This small molecule binds to this protein.
Small molecule (SMILES): CC(C)C[C@H](N)C(=O)O

Sequence of chain 1.B:
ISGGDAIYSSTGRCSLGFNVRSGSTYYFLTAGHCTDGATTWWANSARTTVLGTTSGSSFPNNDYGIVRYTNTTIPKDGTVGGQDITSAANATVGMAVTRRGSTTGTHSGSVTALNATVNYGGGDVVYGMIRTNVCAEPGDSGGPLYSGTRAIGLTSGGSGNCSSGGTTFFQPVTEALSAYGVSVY

Binding-site contacts:
Ligand atom OXT contacts residue SER141 of chain 1.B at 2.3 Å (h-bond).
Ligand atom N contacts residue GOL1 of chain 1.DA at 2.4 Å (h-bond).
Ligand atom CD2 contacts residue GLY157 of chain 1.B at 3.4 Å.
Ligand atom N contacts residue HIS33 of chain 1.B at 3.8 Å.
Ligand atom N contacts residue TYR1 of chain 1.AA at 0.0 Å (h-bond).
Ligand atom CD2 contacts residue THR155 of chain 1.B at 3.5 Å.
Ligand atom CG contacts residue SER141 of chain 1.B at 3.5 Å.
Ligand atom C contacts residue PRO138 of chain 1.B at 4.1 Å (hydrophobic).
Ligand atom CB contacts residue PRO138 of chain 1.B at 3.5 Å (hydrophobic).
Ligand atom CA contacts residue PRO138 of chain 1.B at 3.9 Å (hydrophobic).
Ligand atom CG contacts residue GLU137 of chain 1.B at 3.8 Å.
Ligand atom CD1 contacts residue TYR1 of chain 1.AA at 0.4 Å (hydrophobic).
Ligand atom O contacts residue TYR1 of chain 1.AA at 0.0 Å (h-bond).
Ligand atom CA contacts residue TYR1 of chain 1.AA at 0.1 Å (hydrophobic).
Ligand atom CB contacts residue SER141 of chain 1.B at 3.3 Å.
Ligand atom CD1 contacts residue GLY157 of chain 1.B at 3.9 Å.
Ligand atom CD1 contacts residue GLU137 of chain 1.B at 4.1 Å.
Ligand atom N contacts residue GLY157 of chain 1.B at 4.1 Å.
Ligand atom CG contacts residue TYR1 of chain 1.AA at 1.1 Å (hydrophobic).
Ligand atom O contacts residue ASP140 of chain 1.B at 3.7 Å.
Ligand atom CD2 contacts residue SER156 of chain 1.B at 3.2 Å.
Ligand atom CB contacts residue TYR1 of chain 1.AA at 0.7 Å (hydrophobic).
Ligand atom O contacts residue GLY139 of chain 1.B at 2.7 Å (h-bond).
Ligand atom C contacts residue GLY139 of chain 1.B at 3.8 Å.
Ligand atom CG contacts residue GLY157 of chain 1.B at 4.2 Å.
Ligand atom C contacts residue TYR1 of chain 1.AA at 0.0 Å (hydrophobic).
Ligand atom CA contacts residue SER141 of chain 1.B at 2.6 Å.
Ligand atom CD2 contacts residue SER141 of chain 1.B at 2.9 Å.
Ligand atom C contacts residue SER141 of chain 1.B at 1.7 Å.
Ligand atom C contacts residue HIS33 of chain 1.B at 3.7 Å.
Ligand atom O contacts residue SER141 of chain 1.B at 2.4 Å (h-bond).
Ligand atom OXT contacts residue TYR1 of chain 1.AA at 0.0 Å (h-bond).
Ligand atom O contacts residue PRO138 of chain 1.B at 3.6 Å.
Ligand atom CD2 contacts residue TYR1 of chain 1.AA at 1.9 Å (hydrophobic).
Ligand atom N contacts residue SER156 of chain 1.B at 3.5 Å (h-bond).
Ligand atom OXT contacts residue HIS33 of chain 1.B at 2.7 Å (h-bond).
Ligand atom CA contacts residue GOL1 of chain 1.DA at 3.8 Å.
Ligand atom N contacts residue SER141 of chain 1.B at 2.8 Å (h-bond).
Ligand atom CD1 contacts residue ALA136 of chain 1.B at 3.7 Å (hydrophobic).
Ligand atom CB contacts residue GLU137 of chain 1.B at 3.5 Å.